The protein below binds the small molecule below.
Small molecule (SMILES): NC(=[NH2+])NCCC[C@H](N)C(=O)O

Binding-site contacts:
Ligand atom NE contacts residue GLU243 of chain 2.A at 2.8 Å (salt-bridge).
Ligand atom C contacts residue GLU243 of chain 2.A at 4.1 Å.
Ligand atom NE contacts residue PRO216 of chain 2.A at 4.2 Å.
Ligand atom CZ contacts residue GLU243 of chain 2.A at 3.7 Å.
Ligand atom NH2 contacts residue HEM1 of chain 2.B at 3.3 Å.
Ligand atom CG contacts residue GLU243 of chain 2.A at 3.3 Å.
Ligand atom NE contacts residue HEM1 of chain 2.B at 4.2 Å.
Ligand atom NH2 contacts residue MET240 of chain 2.A at 4.2 Å.
Ligand atom C contacts residue TYR239 of chain 2.A at 3.3 Å (hydrophobic).
Ligand atom CA contacts residue GLN129 of chain 2.A at 3.6 Å.
Ligand atom O contacts residue GLN129 of chain 2.A at 3.0 Å (h-bond).
Ligand atom CZ contacts residue PRO216 of chain 2.A at 4.0 Å (hydrophobic).
Ligand atom N contacts residue GLU243 of chain 2.A at 3.0 Å (salt-bridge).
Ligand atom C contacts residue ASN248 of chain 2.A at 3.5 Å.
Ligand atom CZ contacts residue TRP238 of chain 2.A at 3.9 Å (hydrophobic).
Ligand atom CB contacts residue PRO216 of chain 2.A at 3.9 Å (hydrophobic).
Ligand atom CG contacts residue ILE218 of chain 2.A at 4.0 Å (hydrophobic).
Ligand atom CZ contacts residue HEM1 of chain 2.B at 3.8 Å.
Ligand atom N contacts residue HEM1 of chain 2.B at 2.6 Å (h-bond).
Ligand atom CB contacts residue GLU243 of chain 2.A at 3.1 Å.
Ligand atom O contacts residue TYR239 of chain 2.A at 2.6 Å (h-bond).
Ligand atom C contacts residue GLN129 of chain 2.A at 3.7 Å.
Ligand atom NH2 contacts residue GLU243 of chain 2.A at 2.9 Å (salt-bridge).
Ligand atom OXT contacts residue ASN248 of chain 2.A at 2.5 Å (h-bond).
Ligand atom NH1 contacts residue PRO216 of chain 2.A at 4.2 Å.
Ligand atom NH1 contacts residue GLY237 of chain 2.A at 3.9 Å.
Ligand atom OXT contacts residue GLU243 of chain 2.A at 3.7 Å.
Ligand atom CA contacts residue GLU243 of chain 2.A at 3.5 Å.
Ligand atom NH2 contacts residue TRP238 of chain 2.A at 2.9 Å (h-bond).
Ligand atom CB contacts residue TYR239 of chain 2.A at 4.1 Å (hydrophobic).
Ligand atom NH1 contacts residue HEM1 of chain 2.B at 3.4 Å (h-bond).
Ligand atom O contacts residue TYR213 of chain 2.A at 3.4 Å (h-bond).
Ligand atom CD contacts residue GLU243 of chain 2.A at 3.6 Å.
Ligand atom NH2 contacts residue PRO216 of chain 2.A at 4.2 Å.
Ligand atom O contacts residue ASN248 of chain 2.A at 3.6 Å.
Ligand atom CA contacts residue HEM1 of chain 2.B at 3.8 Å.
Ligand atom OXT contacts residue TYR239 of chain 2.A at 3.2 Å.
Ligand atom CB contacts residue GLN129 of chain 2.A at 3.6 Å.
Ligand atom NH2 contacts residue TYR239 of chain 2.A at 3.9 Å.
Ligand atom CG contacts residue HEM1 of chain 2.B at 3.7 Å.

Sequence of chain 2.A:
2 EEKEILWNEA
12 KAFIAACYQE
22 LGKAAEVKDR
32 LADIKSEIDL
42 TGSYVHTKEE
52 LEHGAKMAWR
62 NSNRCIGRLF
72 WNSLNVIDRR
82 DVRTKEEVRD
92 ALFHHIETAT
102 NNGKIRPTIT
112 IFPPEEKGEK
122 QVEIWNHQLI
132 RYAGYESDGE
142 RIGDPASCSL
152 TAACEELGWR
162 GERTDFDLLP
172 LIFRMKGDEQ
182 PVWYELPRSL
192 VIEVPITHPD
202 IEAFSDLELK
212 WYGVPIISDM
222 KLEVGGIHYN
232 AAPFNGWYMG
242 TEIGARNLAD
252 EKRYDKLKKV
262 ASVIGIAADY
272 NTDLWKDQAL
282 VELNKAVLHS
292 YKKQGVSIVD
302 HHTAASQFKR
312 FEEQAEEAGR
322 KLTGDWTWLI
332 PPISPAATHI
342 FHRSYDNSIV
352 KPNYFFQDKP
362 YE